Binding-site contacts:
Ligand atom O05 contacts residue ILE105 of chain 1.A at 3.4 Å.
Ligand atom C23 contacts residue LEU51 of chain 1.A at 3.4 Å (hydrophobic).
Ligand atom C01 contacts residue ILE105 of chain 1.A at 4.0 Å (hydrophobic).
Ligand atom N02 contacts residue TRP40 of chain 1.A at 4.0 Å.
Ligand atom C05 contacts residue ILE105 of chain 1.A at 4.1 Å (hydrophobic).
Ligand atom C18 contacts residue TRP40 of chain 1.A at 3.6 Å (hydrophobic).
Ligand atom C04 contacts residue LEU53 of chain 1.A at 3.8 Å (hydrophobic).
Ligand atom C02 contacts residue ILE105 of chain 1.A at 4.0 Å (hydrophobic).
Ligand atom N01 contacts residue CYS95 of chain 1.A at 3.9 Å.
Ligand atom C24 contacts residue PRO41 of chain 1.A at 3.6 Å (hydrophobic).
Ligand atom C21 contacts residue LEU51 of chain 1.A at 3.5 Å (hydrophobic).
Ligand atom O02 contacts residue TRP40 of chain 1.A at 3.7 Å.
Ligand atom C03 contacts residue ASN99 of chain 1.A at 3.8 Å.
Ligand atom N1 contacts residue LEU51 of chain 1.A at 3.5 Å.
Ligand atom N01 contacts residue ASN99 of chain 1.A at 4.0 Å.
Ligand atom C01 contacts residue PHE42 of chain 1.A at 3.3 Å (hydrophobic).
Ligand atom C20 contacts residue TRP40 of chain 1.A at 3.5 Å (hydrophobic).
Ligand atom O02 contacts residue LEU51 of chain 1.A at 4.1 Å.
Ligand atom C23 contacts residue PRO41 of chain 1.A at 3.9 Å (hydrophobic).
Ligand atom C22 contacts residue LEU51 of chain 1.A at 3.7 Å (hydrophobic).
Ligand atom C1 contacts residue LEU51 of chain 1.A at 3.6 Å (hydrophobic).
Ligand atom C10 contacts residue TRP40 of chain 1.A at 4.0 Å (hydrophobic).
Ligand atom C21 contacts residue TRP40 of chain 1.A at 3.6 Å (hydrophobic).
Ligand atom C24 contacts residue LEU51 of chain 1.A at 3.9 Å (hydrophobic).
Ligand atom C09 contacts residue LEU51 of chain 1.A at 3.7 Å (hydrophobic).
Ligand atom O01 contacts residue ASN99 of chain 1.A at 3.2 Å (h-bond).
Ligand atom C04 contacts residue ASN99 of chain 1.A at 3.8 Å.
Ligand atom C20 contacts residue PRO41 of chain 1.A at 3.8 Å (hydrophobic).
Ligand atom C01 contacts residue PRO41 of chain 1.A at 3.6 Å (hydrophobic).
Ligand atom O1 contacts residue LEU51 of chain 1.A at 4.0 Å.
Ligand atom C00 contacts residue ASN99 of chain 1.A at 4.0 Å.
Ligand atom N1 contacts residue PRO41 of chain 1.A at 3.7 Å.
Ligand atom O1 contacts residue TRP40 of chain 1.A at 3.6 Å.
Ligand atom O01 contacts residue TYR56 of chain 1.A at 3.9 Å.
Ligand atom C07 contacts residue ILE105 of chain 1.A at 3.9 Å (hydrophobic).
Ligand atom C04 contacts residue TYR98 of chain 1.A at 3.7 Å (hydrophobic).
Ligand atom C10 contacts residue LEU51 of chain 1.A at 3.8 Å (hydrophobic).
Ligand atom C1 contacts residue TRP40 of chain 1.A at 3.3 Å (hydrophobic).
Ligand atom C20 contacts residue ILE105 of chain 1.A at 4.0 Å (hydrophobic).
Ligand atom C00 contacts residue ILE105 of chain 1.A at 4.0 Å (hydrophobic).

This small molecule binds to this protein.
Small molecule (SMILES): COc1nc2c(Nc3ccccc3C(C)(C)C)c(C(=O)O)cnc2cc1-c1c(C)noc1C

Sequence of chain 1.A:
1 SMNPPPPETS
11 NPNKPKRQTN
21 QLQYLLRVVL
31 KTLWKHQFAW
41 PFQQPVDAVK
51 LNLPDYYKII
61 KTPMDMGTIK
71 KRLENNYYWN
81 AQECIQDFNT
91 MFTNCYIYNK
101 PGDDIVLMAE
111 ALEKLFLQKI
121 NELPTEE